Sequence of chain 1.D:
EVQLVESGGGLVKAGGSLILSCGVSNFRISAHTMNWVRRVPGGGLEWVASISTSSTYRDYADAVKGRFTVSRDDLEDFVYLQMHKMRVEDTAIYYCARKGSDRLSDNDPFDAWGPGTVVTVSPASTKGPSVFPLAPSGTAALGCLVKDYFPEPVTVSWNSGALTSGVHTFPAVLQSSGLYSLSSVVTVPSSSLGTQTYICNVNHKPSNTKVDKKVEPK

A protein and the small-molecule ligand that binds it are described below.
Small molecule (SMILES): CC(=O)N[C@H]1[C@H](O[C@H]2[C@H](O)[C@@H](NC(C)=O)CO[C@@H]2CO)O[C@H](CO)[C@@H](O[C@@H]2O[C@H](CO[C@H]3O[C@H](CO)[C@@H](O)[C@H](O)[C@@H]3O)[C@@H](O)[C@H](O[C@H]3O[C@H](CO)[C@@H](O)[C@H](O)[C@@H]3O)[C@@H]2O)[C@@H]1O

Binding-site contacts:
Ligand atom O3 contacts residue ARG28 of chain 1.G at 2.8 Å (salt-bridge).
Ligand atom C1 contacts residue ASN775 of chain 1.A at 1.4 Å.
Ligand atom O6 contacts residue GLN778 of chain 1.A at 3.3 Å (h-bond).
Ligand atom C3 contacts residue ARG28 of chain 1.G at 4.0 Å.
Ligand atom C6 contacts residue SER55 of chain 1.D at 3.6 Å.
Ligand atom C2 contacts residue ASN775 of chain 1.A at 2.5 Å.
Ligand atom O4 contacts residue LEU75 of chain 1.G at 3.5 Å.
Ligand atom C6 contacts residue THR56 of chain 1.D at 3.5 Å.
Ligand atom O2 contacts residue ARG28 of chain 1.G at 3.3 Å (salt-bridge).
Ligand atom C6 contacts residue GLN778 of chain 1.A at 4.0 Å.
Ligand atom C5 contacts residue SER777 of chain 1.A at 3.8 Å.
Ligand atom C4 contacts residue SER55 of chain 1.D at 3.4 Å.
Ligand atom C5 contacts residue ASN775 of chain 1.A at 3.6 Å.
Ligand atom O5 contacts residue ASN775 of chain 1.A at 2.3 Å (h-bond).
Ligand atom O6 contacts residue SER55 of chain 1.D at 4.1 Å.
Ligand atom C3 contacts residue ASN775 of chain 1.A at 3.8 Å.
Ligand atom O2 contacts residue LEU75 of chain 1.G at 3.0 Å (h-bond).
Ligand atom C3 contacts residue ARG28 of chain 1.G at 3.6 Å.
Ligand atom C5 contacts residue GLN778 of chain 1.A at 4.1 Å.
Ligand atom C5 contacts residue SER55 of chain 1.D at 4.1 Å.
Ligand atom N2 contacts residue ASN775 of chain 1.A at 3.0 Å (h-bond).
Ligand atom O5 contacts residue ARG28 of chain 1.G at 3.2 Å (salt-bridge).
Ligand atom O6 contacts residue THR56 of chain 1.D at 2.6 Å (h-bond).
Ligand atom C1 contacts residue ARG28 of chain 1.G at 3.7 Å.
Ligand atom C3 contacts residue GLU76 of chain 1.G at 3.2 Å.
Ligand atom O4 contacts residue ARG58 of chain 1.D at 3.0 Å (salt-bridge).
Ligand atom C4 contacts residue ARG28 of chain 1.G at 3.7 Å.
Ligand atom O4 contacts residue SER55 of chain 1.D at 2.6 Å (h-bond).
Ligand atom C2 contacts residue GLU76 of chain 1.G at 3.4 Å.
Ligand atom C7 contacts residue ASN775 of chain 1.A at 4.0 Å.
Ligand atom C3 contacts residue ARG58 of chain 1.D at 3.7 Å.
Ligand atom C1 contacts residue SER777 of chain 1.A at 3.5 Å.
Ligand atom O4 contacts residue ARG28 of chain 1.G at 2.9 Å (salt-bridge).
Ligand atom C4 contacts residue ARG58 of chain 1.D at 3.9 Å.
Ligand atom C4 contacts residue THR56 of chain 1.D at 3.9 Å.
Ligand atom O5 contacts residue SER777 of chain 1.A at 3.7 Å.
Ligand atom O4 contacts residue ARG28 of chain 1.G at 3.3 Å (salt-bridge).
Ligand atom O3 contacts residue ARG58 of chain 1.D at 2.8 Å (salt-bridge).
Ligand atom O3 contacts residue GLU76 of chain 1.G at 2.7 Å (salt-bridge).
Ligand atom C5 contacts residue ARG28 of chain 1.G at 3.6 Å.

Sequence of chain 1.A:
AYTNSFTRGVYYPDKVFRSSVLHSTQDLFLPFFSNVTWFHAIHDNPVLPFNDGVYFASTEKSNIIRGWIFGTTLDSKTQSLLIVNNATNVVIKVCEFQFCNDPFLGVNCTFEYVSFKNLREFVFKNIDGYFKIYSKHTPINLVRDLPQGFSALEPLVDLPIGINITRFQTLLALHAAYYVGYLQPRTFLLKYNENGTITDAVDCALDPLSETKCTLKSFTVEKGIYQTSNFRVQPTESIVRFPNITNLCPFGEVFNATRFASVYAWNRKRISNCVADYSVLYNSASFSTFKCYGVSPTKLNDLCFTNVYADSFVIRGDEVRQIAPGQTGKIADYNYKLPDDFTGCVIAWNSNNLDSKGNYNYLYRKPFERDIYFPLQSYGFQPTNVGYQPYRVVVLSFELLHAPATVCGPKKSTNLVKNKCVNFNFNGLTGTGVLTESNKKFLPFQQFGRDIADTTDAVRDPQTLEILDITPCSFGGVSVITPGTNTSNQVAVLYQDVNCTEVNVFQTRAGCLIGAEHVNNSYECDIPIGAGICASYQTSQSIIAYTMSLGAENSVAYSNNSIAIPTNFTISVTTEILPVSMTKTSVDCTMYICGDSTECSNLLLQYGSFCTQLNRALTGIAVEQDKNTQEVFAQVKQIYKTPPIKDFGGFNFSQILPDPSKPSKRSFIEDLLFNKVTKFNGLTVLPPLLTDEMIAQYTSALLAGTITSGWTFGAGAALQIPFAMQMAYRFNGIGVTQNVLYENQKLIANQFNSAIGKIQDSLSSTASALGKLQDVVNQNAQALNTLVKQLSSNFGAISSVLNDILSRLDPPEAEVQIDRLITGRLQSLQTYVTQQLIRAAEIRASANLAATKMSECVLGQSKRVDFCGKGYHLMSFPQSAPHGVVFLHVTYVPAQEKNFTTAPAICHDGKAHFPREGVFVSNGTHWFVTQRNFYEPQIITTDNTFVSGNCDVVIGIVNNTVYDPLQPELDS

Sequence of chain 1.G:
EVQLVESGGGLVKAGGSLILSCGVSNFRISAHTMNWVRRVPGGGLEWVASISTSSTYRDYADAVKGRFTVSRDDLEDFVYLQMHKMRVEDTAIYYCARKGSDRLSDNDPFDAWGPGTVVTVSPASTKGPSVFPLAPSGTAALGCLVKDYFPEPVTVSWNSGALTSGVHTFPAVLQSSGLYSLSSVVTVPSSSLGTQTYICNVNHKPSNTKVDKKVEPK